Sequence of chain 1.A:
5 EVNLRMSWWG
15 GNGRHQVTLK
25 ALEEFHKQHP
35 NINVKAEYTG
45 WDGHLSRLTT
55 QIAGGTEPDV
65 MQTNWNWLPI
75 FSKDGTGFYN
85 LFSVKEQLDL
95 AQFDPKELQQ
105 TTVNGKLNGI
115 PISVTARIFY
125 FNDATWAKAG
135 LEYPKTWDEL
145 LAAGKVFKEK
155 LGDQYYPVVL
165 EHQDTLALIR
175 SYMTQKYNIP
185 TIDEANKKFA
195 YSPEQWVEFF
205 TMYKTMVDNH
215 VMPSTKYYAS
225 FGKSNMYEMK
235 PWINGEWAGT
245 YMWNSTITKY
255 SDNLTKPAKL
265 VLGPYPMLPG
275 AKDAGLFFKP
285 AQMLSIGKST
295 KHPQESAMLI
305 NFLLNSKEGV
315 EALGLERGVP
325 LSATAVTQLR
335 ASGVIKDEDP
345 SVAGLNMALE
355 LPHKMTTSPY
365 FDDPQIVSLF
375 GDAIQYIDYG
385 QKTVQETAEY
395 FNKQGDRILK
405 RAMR

Binding-site contacts:
Ligand atom C4 contacts residue ALA285 of chain 1.A at 3.1 Å (hydrophobic).
Ligand atom O5 contacts residue ARG121 of chain 1.A at 3.2 Å (salt-bridge).
Ligand atom C6 contacts residue THR250 of chain 1.A at 3.7 Å.
Ligand atom O2 contacts residue ASN68 of chain 1.A at 2.8 Å (h-bond).
Ligand atom C6 contacts residue GLN167 of chain 1.A at 2.9 Å.
Ligand atom C5 contacts residue GLN167 of chain 1.A at 3.4 Å.
Ligand atom O6B contacts residue SER249 of chain 1.A at 2.6 Å (h-bond).
Ligand atom O6A contacts residue GLN167 of chain 1.A at 3.1 Å (h-bond).
Ligand atom O3 contacts residue TRP13 of chain 1.A at 3.5 Å (h-bond).
Ligand atom C3 contacts residue TRP247 of chain 1.A at 3.5 Å (hydrophobic).
Ligand atom C6 contacts residue GLN286 of chain 1.A at 3.5 Å.
Ligand atom O2 contacts residue TYR254 of chain 1.A at 2.8 Å (h-bond).
Ligand atom C4 contacts residue SER249 of chain 1.A at 3.4 Å.
Ligand atom C4 contacts residue TRP45 of chain 1.A at 3.5 Å (hydrophobic).
Ligand atom C6 contacts residue SER249 of chain 1.A at 3.6 Å.
Ligand atom O3 contacts residue LYS283 of chain 1.A at 3.0 Å.
Ligand atom O5 contacts residue GLN167 of chain 1.A at 3.5 Å (h-bond).
Ligand atom O6B contacts residue ARG121 of chain 1.A at 3.1 Å (salt-bridge).
Ligand atom O2 contacts residue LYS253 of chain 1.A at 3.0 Å (salt-bridge).
Ligand atom C3 contacts residue TRP45 of chain 1.A at 3.6 Å (hydrophobic).
Ligand atom O6B contacts residue GLN167 of chain 1.A at 3.2 Å (h-bond).
Ligand atom O6B contacts residue TRP247 of chain 1.A at 3.0 Å (h-bond).
Ligand atom O6B contacts residue GLN286 of chain 1.A at 3.5 Å (h-bond).
Ligand atom O2 contacts residue LYS283 of chain 1.A at 3.2 Å (salt-bridge).
Ligand atom C6 contacts residue ARG18 of chain 1.A at 3.5 Å.
Ligand atom O5 contacts residue TRP13 of chain 1.A at 3.1 Å (h-bond).
Ligand atom O6A contacts residue TRP13 of chain 1.A at 3.0 Å (h-bond).
Ligand atom O6B contacts residue THR250 of chain 1.A at 3.3 Å.
Ligand atom C5 contacts residue TRP45 of chain 1.A at 3.7 Å (hydrophobic).
Ligand atom O5 contacts residue TRP247 of chain 1.A at 3.2 Å (h-bond).
Ligand atom C3 contacts residue ALA285 of chain 1.A at 3.4 Å (hydrophobic).
Ligand atom O3 contacts residue ALA285 of chain 1.A at 2.8 Å (h-bond).
Ligand atom C2 contacts residue ASN68 of chain 1.A at 3.3 Å.
Ligand atom C1 contacts residue TRP247 of chain 1.A at 3.7 Å (hydrophobic).
Ligand atom O6A contacts residue TRP45 of chain 1.A at 3.1 Å.
Ligand atom O6A contacts residue ARG18 of chain 1.A at 2.9 Å (salt-bridge).
Ligand atom O4 contacts residue TRP247 of chain 1.A at 3.5 Å (h-bond).
Ligand atom O3 contacts residue LYS253 of chain 1.A at 3.3 Å (salt-bridge).
Ligand atom O6B contacts residue ARG18 of chain 1.A at 3.0 Å (salt-bridge).
Ligand atom O3 contacts residue TRP45 of chain 1.A at 3.5 Å.

The small molecule below binds the protein below.
Small molecule (SMILES): O=C(O)C1=C[C@H](O)[C@@H](O)[C@@H](O[C@@H]2[C@H](O)[C@@H](O)[C@@H](O)O[C@@H]2C(=O)O)O1